Sequence of chain 1.E:
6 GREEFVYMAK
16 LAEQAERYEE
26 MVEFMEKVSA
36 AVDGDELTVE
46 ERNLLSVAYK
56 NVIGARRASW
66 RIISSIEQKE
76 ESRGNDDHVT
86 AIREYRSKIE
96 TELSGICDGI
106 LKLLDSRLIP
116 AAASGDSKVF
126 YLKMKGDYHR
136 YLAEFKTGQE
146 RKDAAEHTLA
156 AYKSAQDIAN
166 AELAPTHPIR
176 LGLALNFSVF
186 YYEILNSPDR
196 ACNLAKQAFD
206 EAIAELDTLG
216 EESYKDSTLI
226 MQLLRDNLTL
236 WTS

Binding-site contacts:
Ligand atom CB contacts residue ASN181 of chain 1.E at 3.4 Å.
Ligand atom CA contacts residue LEU180 of chain 1.E at 3.6 Å (hydrophobic).
Ligand atom O contacts residue LYS55 of chain 1.E at 3.2 Å (salt-bridge).
Ligand atom N contacts residue ASN181 of chain 1.E at 2.8 Å (h-bond).
Ligand atom CB contacts residue LEU228 of chain 1.E at 3.6 Å (hydrophobic).
Ligand atom ND2 contacts residue ASP231 of chain 1.E at 3.6 Å.
Ligand atom NE contacts residue GLU188 of chain 1.E at 2.6 Å (salt-bridge).
Ligand atom P contacts residue ARG135 of chain 1.E at 3.7 Å.
Ligand atom O1P contacts residue TYR136 of chain 1.E at 2.5 Å (h-bond).
Ligand atom CZ contacts residue ARG66 of chain 1.E at 3.5 Å.
Ligand atom O contacts residue LEU180 of chain 1.E at 3.7 Å.
Ligand atom ND2 contacts residue ASN232 of chain 1.E at 3.6 Å.
Ligand atom CB contacts residue GLU188 of chain 1.E at 3.1 Å.
Ligand atom O2P contacts residue ARG62 of chain 1.E at 2.9 Å (salt-bridge).
Ligand atom CB contacts residue TRP236 of chain 1.E at 3.6 Å (hydrophobic).
Ligand atom C contacts residue LEU180 of chain 1.E at 3.4 Å (hydrophobic).
Ligand atom N contacts residue ASN232 of chain 1.E at 2.9 Å (h-bond).
Ligand atom CA contacts residue ASN181 of chain 1.E at 3.5 Å.
Ligand atom CB contacts residue ASN181 of chain 1.E at 3.5 Å.
Ligand atom O1P contacts residue ARG135 of chain 1.E at 2.8 Å (salt-bridge).
Ligand atom NH2 contacts residue GLU188 of chain 1.E at 3.7 Å.
Ligand atom NH2 contacts residue ARG62 of chain 1.E at 3.6 Å.
Ligand atom C contacts residue ASN181 of chain 1.E at 3.6 Å.
Ligand atom N contacts residue LEU180 of chain 1.E at 3.3 Å.
Ligand atom CD contacts residue GLU188 of chain 1.E at 3.3 Å.
Ligand atom CG contacts residue GLU188 of chain 1.E at 3.0 Å.
Ligand atom O2P contacts residue ARG135 of chain 1.E at 2.6 Å (salt-bridge).
Ligand atom CZ contacts residue GLU188 of chain 1.E at 3.6 Å.
Ligand atom CA contacts residue ASN232 of chain 1.E at 3.5 Å.
Ligand atom OG contacts residue TRP236 of chain 1.E at 2.5 Å (h-bond).
Ligand atom CA contacts residue LYS55 of chain 1.E at 3.3 Å.
Ligand atom C contacts residue LYS55 of chain 1.E at 3.3 Å.
Ligand atom NH1 contacts residue ARG66 of chain 1.E at 3.1 Å (salt-bridge).
Ligand atom CD contacts residue ILE225 of chain 1.E at 3.4 Å (hydrophobic).
Ligand atom O3P contacts residue ARG62 of chain 1.E at 2.7 Å (salt-bridge).
Ligand atom O contacts residue ASN232 of chain 1.E at 2.8 Å (h-bond).
Ligand atom P contacts residue TYR136 of chain 1.E at 3.7 Å.
Ligand atom OG contacts residue TYR187 of chain 1.E at 3.7 Å.
Ligand atom O contacts residue VAL184 of chain 1.E at 3.3 Å.
Ligand atom C contacts residue ASN232 of chain 1.E at 3.7 Å.

The protein below binds the small molecule below.
Small molecule (SMILES): CC[C@H](C)[C@H](NC(=O)[C@@H](N)CCCNC(N)=[NH2+])C(=O)N[C@@H](CO)C(=O)N[C@@H](CC(N)=O)C(=O)N[C@@H](COP(=O)(O)O)C(=O)N[C@@H](C)C(=O)N1CCC[C@H]1C(=O)O